A small-molecule ligand and the protein it binds are described below.
Small molecule (SMILES): C[C@@H](c1ccc([N+](=O)[O-])cc1)n1c(=O)oc2ccc(S(N)(=O)=O)cc21

Binding-site contacts:
Ligand atom N13 contacts residue HIS93 of chain 1.A at 3.2 Å (h-bond).
Ligand atom N23 contacts residue ASN59 of chain 1.A at 3.8 Å.
Ligand atom O12 contacts residue HIS116 of chain 1.A at 3.3 Å (h-bond).
Ligand atom C16 contacts residue THR196 of chain 1.A at 3.2 Å.
Ligand atom C01 contacts residue LEU194 of chain 1.A at 3.9 Å (hydrophobic).
Ligand atom C06 contacts residue THR196 of chain 1.A at 3.3 Å.
Ligand atom S10 contacts residue HIS91 of chain 1.A at 3.8 Å.
Ligand atom O11 contacts residue LEU194 of chain 1.A at 3.4 Å.
Ligand atom C18 contacts residue PRO197 of chain 1.A at 2.9 Å (hydrophobic).
Ligand atom O25 contacts residue HIS61 of chain 1.A at 2.9 Å.
Ligand atom O24 contacts residue ASN59 of chain 1.A at 3.5 Å (h-bond).
Ligand atom N13 contacts residue HIS91 of chain 1.A at 3.2 Å (h-bond).
Ligand atom O12 contacts residue VAL118 of chain 1.A at 3.9 Å.
Ligand atom O12 contacts residue VAL139 of chain 1.A at 3.9 Å.
Ligand atom O09 contacts residue PHE127 of chain 1.A at 3.3 Å.
Ligand atom N13 contacts residue THR195 of chain 1.A at 2.8 Å (h-bond).
Ligand atom C15 contacts residue PRO198 of chain 1.A at 3.9 Å (hydrophobic).
Ligand atom O12 contacts residue ZN1 of chain 1.B at 3.0 Å.
Ligand atom C15 contacts residue PRO197 of chain 1.A at 3.1 Å (hydrophobic).
Ligand atom N13 contacts residue ZN1 of chain 1.B at 1.9 Å.
Ligand atom C22 contacts residue THR196 of chain 1.A at 3.5 Å.
Ligand atom C03 contacts residue VAL118 of chain 1.A at 3.7 Å (hydrophobic).
Ligand atom O25 contacts residue ASN59 of chain 1.A at 3.7 Å.
Ligand atom O11 contacts residue THR195 of chain 1.A at 3.0 Å (h-bond).
Ligand atom C15 contacts residue THR196 of chain 1.A at 2.8 Å.
Ligand atom S10 contacts residue HIS116 of chain 1.A at 4.0 Å.
Ligand atom C19 contacts residue PRO197 of chain 1.A at 3.9 Å (hydrophobic).
Ligand atom N13 contacts residue HIS116 of chain 1.A at 3.4 Å (h-bond).
Ligand atom C21 contacts residue ASN59 of chain 1.A at 3.8 Å.
Ligand atom C06 contacts residue LEU194 of chain 1.A at 4.0 Å (hydrophobic).
Ligand atom C04 contacts residue VAL118 of chain 1.A at 3.5 Å (hydrophobic).
Ligand atom O11 contacts residue TRP205 of chain 1.A at 3.6 Å.
Ligand atom S10 contacts residue ZN1 of chain 1.B at 3.0 Å.
Ligand atom C03 contacts residue GLN89 of chain 1.A at 3.9 Å.
Ligand atom O12 contacts residue HIS91 of chain 1.A at 3.4 Å.
Ligand atom C16 contacts residue PRO197 of chain 1.A at 3.3 Å (hydrophobic).
Ligand atom N07 contacts residue LEU194 of chain 1.A at 3.8 Å.
Ligand atom N07 contacts residue THR196 of chain 1.A at 3.7 Å.
Ligand atom S10 contacts residue THR195 of chain 1.A at 3.9 Å.
Ligand atom C01 contacts residue THR196 of chain 1.A at 3.8 Å.

Sequence of chain 1.A:
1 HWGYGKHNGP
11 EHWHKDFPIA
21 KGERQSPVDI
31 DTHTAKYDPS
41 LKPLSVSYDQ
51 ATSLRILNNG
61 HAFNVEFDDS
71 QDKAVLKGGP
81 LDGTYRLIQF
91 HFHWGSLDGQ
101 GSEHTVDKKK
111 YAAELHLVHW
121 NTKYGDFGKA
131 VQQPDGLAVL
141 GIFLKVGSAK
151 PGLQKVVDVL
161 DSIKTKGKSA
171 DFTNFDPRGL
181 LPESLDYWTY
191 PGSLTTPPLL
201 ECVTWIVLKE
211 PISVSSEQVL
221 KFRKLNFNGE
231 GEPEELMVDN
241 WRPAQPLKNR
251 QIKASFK